Binding-site contacts:
Ligand atom O5 contacts residue TYR485 of chain 1.A at 4.3 Å.
Ligand atom N2 contacts residue ASP511 of chain 1.A at 3.0 Å (salt-bridge).
Ligand atom C1 contacts residue ASN487 of chain 1.A at 1.5 Å.
Ligand atom C1 contacts residue SER489 of chain 1.A at 3.4 Å.
Ligand atom O5 contacts residue SER463 of chain 1.A at 2.9 Å (h-bond).
Ligand atom C4 contacts residue ASN487 of chain 1.A at 4.2 Å.
Ligand atom C1 contacts residue TYR485 of chain 1.A at 3.3 Å (hydrophobic).
Ligand atom C5 contacts residue SER489 of chain 1.A at 3.4 Å.
Ligand atom N2 contacts residue TYR485 of chain 1.A at 3.2 Å (h-bond).
Ligand atom C6 contacts residue GLN439 of chain 1.A at 3.5 Å.
Ligand atom C7 contacts residue ASN487 of chain 1.A at 4.0 Å.
Ligand atom O7 contacts residue GLU509 of chain 1.A at 4.1 Å.
Ligand atom C6 contacts residue ASN490 of chain 1.A at 3.7 Å.
Ligand atom O6 contacts residue GLN439 of chain 1.A at 4.1 Å.
Ligand atom C2 contacts residue ASP511 of chain 1.A at 4.1 Å.
Ligand atom C1 contacts residue SER463 of chain 1.A at 4.0 Å.
Ligand atom O7 contacts residue ASN487 of chain 1.A at 4.1 Å.
Ligand atom C6 contacts residue SER463 of chain 1.A at 3.3 Å.
Ligand atom C8 contacts residue ASP535 of chain 1.A at 4.4 Å.
Ligand atom C5 contacts residue ASN487 of chain 1.A at 3.7 Å.
Ligand atom N2 contacts residue ASN487 of chain 1.A at 3.1 Å (h-bond).
Ligand atom O6 contacts residue ASN490 of chain 1.A at 3.7 Å.
Ligand atom C6 contacts residue ASP464 of chain 1.A at 3.9 Å.
Ligand atom C5 contacts residue SER463 of chain 1.A at 3.6 Å.
Ligand atom C1 contacts residue ASP511 of chain 1.A at 4.2 Å.
Ligand atom O6 contacts residue ASP464 of chain 1.A at 3.8 Å.
Ligand atom O5 contacts residue ASN487 of chain 1.A at 2.4 Å (h-bond).
Ligand atom O5 contacts residue SER489 of chain 1.A at 3.4 Å (h-bond).
Ligand atom C5 contacts residue ASN490 of chain 1.A at 3.7 Å.
Ligand atom O5 contacts residue ASP461 of chain 1.A at 4.4 Å.
Ligand atom C2 contacts residue ASN487 of chain 1.A at 2.6 Å.
Ligand atom C6 contacts residue SER489 of chain 1.A at 4.1 Å.
Ligand atom O7 contacts residue TYR485 of chain 1.A at 2.6 Å (h-bond).
Ligand atom C8 contacts residue ASP511 of chain 1.A at 3.4 Å.
Ligand atom C2 contacts residue TYR485 of chain 1.A at 3.2 Å (hydrophobic).
Ligand atom C3 contacts residue ASN487 of chain 1.A at 3.9 Å.
Ligand atom C7 contacts residue TYR485 of chain 1.A at 3.2 Å (hydrophobic).
Ligand atom C7 contacts residue ASP511 of chain 1.A at 3.5 Å.

The small molecule below binds the protein below.
Small molecule (SMILES): CC(=O)N[C@@H]1[C@@H](O)[C@H](O)[C@@H](CO)O[C@H]1O

Sequence of chain 1.A:
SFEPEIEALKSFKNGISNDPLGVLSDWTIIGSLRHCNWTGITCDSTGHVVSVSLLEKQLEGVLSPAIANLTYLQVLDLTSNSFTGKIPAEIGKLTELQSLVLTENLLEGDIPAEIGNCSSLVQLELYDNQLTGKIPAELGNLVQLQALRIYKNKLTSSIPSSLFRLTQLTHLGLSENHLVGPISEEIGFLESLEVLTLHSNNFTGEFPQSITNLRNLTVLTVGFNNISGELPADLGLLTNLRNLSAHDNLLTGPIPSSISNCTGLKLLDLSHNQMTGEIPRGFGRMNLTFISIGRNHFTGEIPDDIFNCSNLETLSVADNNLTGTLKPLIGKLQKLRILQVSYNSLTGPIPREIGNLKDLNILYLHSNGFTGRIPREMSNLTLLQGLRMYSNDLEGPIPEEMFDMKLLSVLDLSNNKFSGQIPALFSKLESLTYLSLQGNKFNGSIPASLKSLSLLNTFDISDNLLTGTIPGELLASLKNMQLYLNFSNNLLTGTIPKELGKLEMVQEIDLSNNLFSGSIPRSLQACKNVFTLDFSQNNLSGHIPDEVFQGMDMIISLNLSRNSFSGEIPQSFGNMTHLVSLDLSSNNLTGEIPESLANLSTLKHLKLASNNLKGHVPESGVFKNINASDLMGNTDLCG